Sequence of chain 1.D:
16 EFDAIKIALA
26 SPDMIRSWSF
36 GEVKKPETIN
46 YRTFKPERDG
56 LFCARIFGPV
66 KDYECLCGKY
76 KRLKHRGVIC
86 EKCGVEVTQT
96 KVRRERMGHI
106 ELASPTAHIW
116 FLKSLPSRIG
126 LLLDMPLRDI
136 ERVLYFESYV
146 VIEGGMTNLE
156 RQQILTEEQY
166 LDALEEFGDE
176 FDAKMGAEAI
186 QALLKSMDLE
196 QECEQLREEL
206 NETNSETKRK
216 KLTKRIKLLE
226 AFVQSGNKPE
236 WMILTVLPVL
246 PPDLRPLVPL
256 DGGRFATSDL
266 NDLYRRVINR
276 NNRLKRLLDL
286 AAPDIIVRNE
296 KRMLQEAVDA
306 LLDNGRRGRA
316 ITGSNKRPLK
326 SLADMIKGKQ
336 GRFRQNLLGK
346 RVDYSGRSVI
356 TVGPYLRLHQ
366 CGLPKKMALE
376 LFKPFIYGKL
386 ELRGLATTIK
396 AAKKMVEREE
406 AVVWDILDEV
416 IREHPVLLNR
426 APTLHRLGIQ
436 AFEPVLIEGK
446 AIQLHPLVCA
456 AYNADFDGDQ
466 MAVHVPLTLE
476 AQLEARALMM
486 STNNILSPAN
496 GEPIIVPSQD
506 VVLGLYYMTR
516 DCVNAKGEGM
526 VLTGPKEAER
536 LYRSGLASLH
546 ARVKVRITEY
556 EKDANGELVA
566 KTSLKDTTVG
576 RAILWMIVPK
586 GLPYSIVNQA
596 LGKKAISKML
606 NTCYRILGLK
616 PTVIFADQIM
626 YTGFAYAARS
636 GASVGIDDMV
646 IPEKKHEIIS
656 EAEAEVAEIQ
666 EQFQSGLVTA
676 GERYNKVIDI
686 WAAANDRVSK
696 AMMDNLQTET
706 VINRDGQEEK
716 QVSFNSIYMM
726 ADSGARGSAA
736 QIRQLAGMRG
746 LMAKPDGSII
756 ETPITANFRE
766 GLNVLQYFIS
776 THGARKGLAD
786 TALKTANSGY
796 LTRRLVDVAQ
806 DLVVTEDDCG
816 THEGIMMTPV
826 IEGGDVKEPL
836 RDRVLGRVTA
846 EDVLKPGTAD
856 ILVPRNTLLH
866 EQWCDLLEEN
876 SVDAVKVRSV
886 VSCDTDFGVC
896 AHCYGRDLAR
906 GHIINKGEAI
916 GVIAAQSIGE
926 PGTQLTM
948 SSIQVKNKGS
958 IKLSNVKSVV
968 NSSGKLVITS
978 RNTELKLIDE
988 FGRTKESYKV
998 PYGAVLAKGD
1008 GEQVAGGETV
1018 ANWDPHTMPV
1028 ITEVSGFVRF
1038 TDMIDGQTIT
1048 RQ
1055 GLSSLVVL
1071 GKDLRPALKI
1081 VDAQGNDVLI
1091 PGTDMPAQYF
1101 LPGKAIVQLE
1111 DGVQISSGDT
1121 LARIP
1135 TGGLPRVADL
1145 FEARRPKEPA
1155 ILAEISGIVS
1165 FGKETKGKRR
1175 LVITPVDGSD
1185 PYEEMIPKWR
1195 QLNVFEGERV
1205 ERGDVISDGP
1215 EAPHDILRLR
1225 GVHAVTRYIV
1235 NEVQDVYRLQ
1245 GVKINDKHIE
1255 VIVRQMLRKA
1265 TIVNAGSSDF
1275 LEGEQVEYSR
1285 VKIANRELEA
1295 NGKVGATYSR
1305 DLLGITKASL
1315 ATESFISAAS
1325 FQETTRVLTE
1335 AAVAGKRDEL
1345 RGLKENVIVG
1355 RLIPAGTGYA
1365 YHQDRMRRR

The small molecule below binds the protein below.
Small molecule (SMILES): Nc1ccn([C@@H]2O[C@H](COP(=O)=O)[C@@H](O[P](=O)(O)OC[C@H]3O[C@@H](n4cnc5c(=O)nc(N)[nH]c54)[C@H](O)[C@@H]3O[P](=O)(O)OC[C@H]3O[C@@H](n4ccc(=O)[nH]c4=O)[C@H](O)[C@@H]3O[P](=O)(O)OC[C@H]3O[C@@H](n4ccc(N)nc4=O)[C@H](O)[C@@H]3O[P](=O)(O)OC[C@H]3O[C@@H](n4cnc5c(=O)nc(N)[nH]c54)[C@H](O)[C@@H]3O)[C@H]2O)c(=O)n1

Sequence of chain 1.C:
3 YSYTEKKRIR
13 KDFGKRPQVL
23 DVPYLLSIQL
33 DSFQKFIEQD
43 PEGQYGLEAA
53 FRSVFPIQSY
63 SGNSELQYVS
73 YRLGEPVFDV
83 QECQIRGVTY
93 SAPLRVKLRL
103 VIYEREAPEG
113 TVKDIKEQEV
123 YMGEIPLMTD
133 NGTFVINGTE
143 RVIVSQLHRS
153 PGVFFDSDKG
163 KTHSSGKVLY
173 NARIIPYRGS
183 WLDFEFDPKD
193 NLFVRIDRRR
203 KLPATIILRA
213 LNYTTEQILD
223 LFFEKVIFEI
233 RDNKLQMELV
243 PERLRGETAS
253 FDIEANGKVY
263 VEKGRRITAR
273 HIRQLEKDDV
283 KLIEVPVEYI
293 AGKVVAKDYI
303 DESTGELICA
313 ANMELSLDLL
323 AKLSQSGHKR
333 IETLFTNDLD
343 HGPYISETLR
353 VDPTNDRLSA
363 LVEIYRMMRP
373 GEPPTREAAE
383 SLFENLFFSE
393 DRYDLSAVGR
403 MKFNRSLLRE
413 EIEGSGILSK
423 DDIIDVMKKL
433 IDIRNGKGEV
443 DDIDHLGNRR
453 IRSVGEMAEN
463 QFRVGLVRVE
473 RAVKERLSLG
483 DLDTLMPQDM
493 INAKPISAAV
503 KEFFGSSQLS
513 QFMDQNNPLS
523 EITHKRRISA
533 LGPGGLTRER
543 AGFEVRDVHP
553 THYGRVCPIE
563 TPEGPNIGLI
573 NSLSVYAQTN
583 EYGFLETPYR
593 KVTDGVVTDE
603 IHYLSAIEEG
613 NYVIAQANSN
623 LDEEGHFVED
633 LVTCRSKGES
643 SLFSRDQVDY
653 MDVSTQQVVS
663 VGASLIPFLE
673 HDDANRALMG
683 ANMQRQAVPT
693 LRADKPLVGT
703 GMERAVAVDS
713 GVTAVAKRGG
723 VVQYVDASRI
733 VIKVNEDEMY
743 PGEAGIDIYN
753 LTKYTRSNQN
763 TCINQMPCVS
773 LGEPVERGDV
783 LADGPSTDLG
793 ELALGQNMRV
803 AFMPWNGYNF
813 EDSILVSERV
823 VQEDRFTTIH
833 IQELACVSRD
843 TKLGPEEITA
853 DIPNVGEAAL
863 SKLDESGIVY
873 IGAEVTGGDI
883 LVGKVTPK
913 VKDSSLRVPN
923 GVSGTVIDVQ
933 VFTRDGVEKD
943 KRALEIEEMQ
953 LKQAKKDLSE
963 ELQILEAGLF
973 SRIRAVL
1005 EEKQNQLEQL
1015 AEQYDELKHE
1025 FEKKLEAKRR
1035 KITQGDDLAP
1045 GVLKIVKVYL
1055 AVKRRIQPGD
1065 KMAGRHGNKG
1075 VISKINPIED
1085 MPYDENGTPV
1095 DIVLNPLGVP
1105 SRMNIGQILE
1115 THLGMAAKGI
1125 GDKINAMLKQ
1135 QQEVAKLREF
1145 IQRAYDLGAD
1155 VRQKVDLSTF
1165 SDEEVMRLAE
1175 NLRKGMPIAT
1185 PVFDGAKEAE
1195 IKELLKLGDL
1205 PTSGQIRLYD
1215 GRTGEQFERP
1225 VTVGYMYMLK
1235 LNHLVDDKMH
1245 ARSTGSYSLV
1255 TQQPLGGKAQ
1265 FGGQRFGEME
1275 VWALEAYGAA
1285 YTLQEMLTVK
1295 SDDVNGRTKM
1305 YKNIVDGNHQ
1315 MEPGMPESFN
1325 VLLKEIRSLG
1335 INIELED

Binding-site contacts:
Ligand atom N3 contacts residue G11 of chain 1.I at 2.9 Å (h-bond).
Ligand atom C2 contacts residue G8 of chain 1.I at 3.6 Å.
Ligand atom N4 contacts residue A9 of chain 1.I at 4.2 Å.
Ligand atom OP1 contacts residue GLY1261 of chain 1.C at 3.3 Å.
Ligand atom O2 contacts residue G8 of chain 1.I at 2.8 Å (h-bond).
Ligand atom N2 contacts residue C10 of chain 1.I at 2.8 Å (h-bond).
Ligand atom OP1 contacts residue LYS1262 of chain 1.C at 3.0 Å (salt-bridge).
Ligand atom C2 contacts residue A9 of chain 1.I at 3.7 Å.
Ligand atom O6 contacts residue C10 of chain 1.I at 2.9 Å (h-bond).
Ligand atom C2 contacts residue C10 of chain 1.I at 3.7 Å.
Ligand atom OP2 contacts residue ALA426 of chain 1.D at 3.4 Å (h-bond).
Ligand atom N2 contacts residue C7 of chain 1.I at 2.7 Å (h-bond).
Ligand atom C6 contacts residue C10 of chain 1.I at 3.7 Å.
Ligand atom N3 contacts residue G11 of chain 1.I at 4.1 Å.
Ligand atom C4 contacts residue A9 of chain 1.I at 3.7 Å.
Ligand atom C4 contacts residue G8 of chain 1.I at 3.7 Å.
Ligand atom N3 contacts residue G8 of chain 1.I at 2.9 Å (h-bond).
Ligand atom OP2 contacts residue ALA1263 of chain 1.C at 4.1 Å.
Ligand atom OP1 contacts residue ARG346 of chain 1.D at 3.7 Å.
Ligand atom C6 contacts residue C7 of chain 1.I at 3.8 Å.
Ligand atom N1 contacts residue C7 of chain 1.I at 2.9 Å (h-bond).
Ligand atom O5' contacts residue ALA426 of chain 1.D at 3.8 Å.
Ligand atom N1 contacts residue C10 of chain 1.I at 2.9 Å (h-bond).
Ligand atom C2 contacts residue C7 of chain 1.I at 3.6 Å.
Ligand atom N4 contacts residue G8 of chain 1.I at 2.9 Å (h-bond).
Ligand atom O5' contacts residue ARG352 of chain 1.D at 3.9 Å.
Ligand atom N2 contacts residue G11 of chain 1.I at 4.2 Å.
Ligand atom O2 contacts residue A9 of chain 1.I at 3.6 Å.
Ligand atom C2 contacts residue G11 of chain 1.I at 4.1 Å.
Ligand atom O6 contacts residue C7 of chain 1.I at 3.0 Å (h-bond).
Ligand atom OP1 contacts residue ALA1263 of chain 1.C at 3.5 Å.
Ligand atom OP1 contacts residue ALA1263 of chain 1.C at 3.8 Å.
Ligand atom C4 contacts residue G11 of chain 1.I at 3.8 Å.
Ligand atom O2 contacts residue G11 of chain 1.I at 2.8 Å (h-bond).
Ligand atom C2 contacts residue G11 of chain 1.I at 3.6 Å.
Ligand atom N4 contacts residue G11 of chain 1.I at 2.9 Å (h-bond).
Ligand atom P contacts residue ALA426 of chain 1.D at 4.2 Å.
Ligand atom N3 contacts residue A9 of chain 1.I at 2.8 Å (h-bond).
Ligand atom N1 contacts residue G11 of chain 1.I at 4.1 Å.
Ligand atom O4 contacts residue A9 of chain 1.I at 2.9 Å (h-bond).